Sequence of chain 5.A:
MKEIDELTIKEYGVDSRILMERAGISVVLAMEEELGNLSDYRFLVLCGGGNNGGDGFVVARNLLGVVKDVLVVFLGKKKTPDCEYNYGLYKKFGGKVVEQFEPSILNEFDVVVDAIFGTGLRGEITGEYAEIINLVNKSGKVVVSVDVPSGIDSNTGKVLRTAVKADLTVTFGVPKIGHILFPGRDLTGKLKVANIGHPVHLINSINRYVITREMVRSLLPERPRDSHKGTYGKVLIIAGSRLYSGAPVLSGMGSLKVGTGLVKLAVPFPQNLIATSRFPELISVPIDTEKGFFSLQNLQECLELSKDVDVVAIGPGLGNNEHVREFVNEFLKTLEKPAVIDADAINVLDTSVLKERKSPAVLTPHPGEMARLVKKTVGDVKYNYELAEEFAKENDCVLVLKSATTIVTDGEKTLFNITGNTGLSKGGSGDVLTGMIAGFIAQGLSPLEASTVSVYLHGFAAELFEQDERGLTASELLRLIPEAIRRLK

This small molecule binds to this protein.
Small molecule (SMILES): CC(C)C[C@H](NC(=O)[C@H](CC1=c2ccccc2=NC1)NC(=O)[C@H](C)NC(=O)[C@H](C)N)C(=O)N[C@@H](Cc1ccccc1)C(=O)N[C@@H](CCC(=O)O)C(=O)N[C@@H](C)C=O

Sequence of chain 2.A:
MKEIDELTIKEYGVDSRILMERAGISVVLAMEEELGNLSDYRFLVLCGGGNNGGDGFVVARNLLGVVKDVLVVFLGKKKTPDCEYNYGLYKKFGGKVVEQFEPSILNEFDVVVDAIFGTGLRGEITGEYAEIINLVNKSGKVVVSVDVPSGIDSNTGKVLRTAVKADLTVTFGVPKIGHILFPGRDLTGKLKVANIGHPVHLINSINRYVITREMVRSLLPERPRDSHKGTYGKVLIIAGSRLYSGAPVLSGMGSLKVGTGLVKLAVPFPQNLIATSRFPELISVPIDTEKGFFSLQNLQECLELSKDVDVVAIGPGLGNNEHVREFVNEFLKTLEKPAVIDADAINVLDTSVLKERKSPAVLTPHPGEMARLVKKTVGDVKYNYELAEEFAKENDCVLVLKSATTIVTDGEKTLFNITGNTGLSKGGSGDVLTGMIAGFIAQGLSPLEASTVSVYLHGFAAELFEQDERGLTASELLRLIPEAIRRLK

Binding-site contacts:
Ligand atom CD1 contacts residue ASN207 of chain 2.A at 3.5 Å.
Ligand atom NE1 contacts residue VAL40 of chain 5.A at 3.9 Å.
Ligand atom O contacts residue LYS204 of chain 2.A at 3.7 Å.
Ligand atom CA contacts residue GLU44 of chain 5.A at 3.7 Å.
Ligand atom C contacts residue GLU44 of chain 5.A at 3.4 Å.
Ligand atom O contacts residue VAL205 of chain 2.A at 2.9 Å (h-bond).
Ligand atom NE1 contacts residue ASN74 of chain 5.A at 2.9 Å (h-bond).
Ligand atom N contacts residue GLU44 of chain 5.A at 2.9 Å (salt-bridge).
Ligand atom CH2 contacts residue ILE37 of chain 5.A at 3.8 Å (hydrophobic).
Ligand atom CZ contacts residue SER38 of chain 2.A at 3.3 Å.
Ligand atom CE1 contacts residue ALA206 of chain 2.A at 3.6 Å (hydrophobic).
Ligand atom CA contacts residue VAL205 of chain 2.A at 3.3 Å (hydrophobic).
Ligand atom CD2 contacts residue LEU41 of chain 2.A at 3.6 Å (hydrophobic).
Ligand atom N contacts residue VAL205 of chain 2.A at 2.8 Å (h-bond).
Ligand atom CE2 contacts residue ASN207 of chain 2.A at 3.4 Å.
Ligand atom C contacts residue VAL205 of chain 2.A at 3.5 Å (hydrophobic).
Ligand atom CE2 contacts residue VAL40 of chain 5.A at 3.8 Å (hydrophobic).
Ligand atom CD1 contacts residue ASN74 of chain 5.A at 3.7 Å.
Ligand atom CB contacts residue GLU44 of chain 5.A at 3.4 Å.
Ligand atom CZ2 contacts residue ASN74 of chain 5.A at 3.5 Å.
Ligand atom O contacts residue VAL205 of chain 2.A at 3.6 Å.
Ligand atom NE1 contacts residue ASN207 of chain 2.A at 3.5 Å (h-bond).
Ligand atom CE3 contacts residue LEU41 of chain 5.A at 3.9 Å (hydrophobic).
Ligand atom CH2 contacts residue ARG34 of chain 2.A at 3.4 Å.
Ligand atom N contacts residue ASN49 of chain 5.A at 3.6 Å.
Ligand atom O contacts residue ASN207 of chain 2.A at 3.1 Å (h-bond).
Ligand atom CZ2 contacts residue ASN207 of chain 2.A at 3.6 Å.
Ligand atom CZ contacts residue ALA42 of chain 2.A at 3.5 Å (hydrophobic).
Ligand atom CG contacts residue VAL40 of chain 5.A at 3.8 Å (hydrophobic).
Ligand atom O contacts residue LEU203 of chain 2.A at 3.5 Å (h-bond).
Ligand atom CE1 contacts residue SER38 of chain 2.A at 3.8 Å.
Ligand atom CD1 contacts residue VAL40 of chain 5.A at 3.9 Å (hydrophobic).
Ligand atom O contacts residue ALA206 of chain 2.A at 3.2 Å.
Ligand atom CA contacts residue GLU44 of chain 5.A at 3.5 Å.
Ligand atom CZ2 contacts residue ARG34 of chain 2.A at 3.6 Å.
Ligand atom CA contacts residue VAL205 of chain 2.A at 3.8 Å (hydrophobic).
Ligand atom N contacts residue GLU44 of chain 5.A at 3.2 Å (salt-bridge).
Ligand atom O contacts residue ASN207 of chain 2.A at 2.7 Å (h-bond).
Ligand atom CD2 contacts residue VAL40 of chain 5.A at 3.7 Å (hydrophobic).
Ligand atom CD2 contacts residue GLU45 of chain 2.A at 3.7 Å.